Sequence of chain 3.B:
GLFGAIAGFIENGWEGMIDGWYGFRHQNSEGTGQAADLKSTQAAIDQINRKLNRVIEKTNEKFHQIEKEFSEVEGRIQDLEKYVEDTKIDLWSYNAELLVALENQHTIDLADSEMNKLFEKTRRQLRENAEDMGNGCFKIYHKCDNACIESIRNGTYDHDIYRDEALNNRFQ

A protein and the small-molecule ligand that binds it are described below.
Small molecule (SMILES): CC(=O)N[C@@H]1[C@@H](O)[C@H](O)[C@@H](CO)O[C@H]1O

Binding-site contacts:
Ligand atom C2 contacts residue ASN154 of chain 3.B at 2.5 Å.
Ligand atom C6 contacts residue SER151 of chain 3.B at 4.1 Å.
Ligand atom C5 contacts residue SER151 of chain 3.B at 4.1 Å.
Ligand atom N2 contacts residue THR156 of chain 3.B at 4.1 Å.
Ligand atom O5 contacts residue ASN154 of chain 3.B at 2.4 Å (h-bond).
Ligand atom O5 contacts residue GLU150 of chain 3.B at 3.1 Å.
Ligand atom O5 contacts residue ALA147 of chain 3.B at 4.2 Å.
Ligand atom O5 contacts residue SER151 of chain 3.B at 3.2 Å (h-bond).
Ligand atom O7 contacts residue ASN154 of chain 3.B at 3.1 Å (h-bond).
Ligand atom C6 contacts residue GLU150 of chain 3.B at 4.0 Å.
Ligand atom C5 contacts residue ASN154 of chain 3.B at 3.7 Å.
Ligand atom C1 contacts residue SER151 of chain 3.B at 3.5 Å.
Ligand atom C5 contacts residue ALA147 of chain 3.B at 4.2 Å (hydrophobic).
Ligand atom O6 contacts residue GLU150 of chain 3.B at 3.3 Å.
Ligand atom O6 contacts residue ALA147 of chain 3.B at 3.5 Å (h-bond).
Ligand atom C6 contacts residue ALA147 of chain 3.B at 3.2 Å (hydrophobic).
Ligand atom C5 contacts residue GLU150 of chain 3.B at 4.2 Å.
Ligand atom C2 contacts residue THR156 of chain 3.B at 4.3 Å.
Ligand atom C1 contacts residue GLU150 of chain 3.B at 3.9 Å.
Ligand atom C3 contacts residue ASN154 of chain 3.B at 3.8 Å.
Ligand atom O5 contacts residue THR156 of chain 3.B at 4.3 Å.
Ligand atom N2 contacts residue ASN154 of chain 3.B at 2.9 Å (h-bond).
Ligand atom C4 contacts residue ASN154 of chain 3.B at 4.2 Å.
Ligand atom C1 contacts residue THR156 of chain 3.B at 3.5 Å.
Ligand atom C1 contacts residue ASN154 of chain 3.B at 1.5 Å.
Ligand atom C7 contacts residue ASN154 of chain 3.B at 3.4 Å.
Ligand atom O6 contacts residue SER151 of chain 3.B at 4.5 Å.